Binding-site contacts:
Ligand atom C5 contacts residue TYR128 of chain 20.A at 3.8 Å (hydrophobic).
Ligand atom N3A contacts residue ALA24 of chain 20.C at 3.8 Å.
Ligand atom N3A contacts residue TYR152 of chain 20.A at 4.0 Å.
Ligand atom N3A contacts residue PRO174 of chain 20.A at 3.3 Å (h-bond).
Ligand atom C4A contacts residue SER175 of chain 20.A at 3.8 Å.
Ligand atom C1B contacts residue VAL188 of chain 20.A at 4.0 Å (hydrophobic).
Ligand atom C3B contacts residue PHE186 of chain 20.A at 3.9 Å (hydrophobic).
Ligand atom CL1 contacts residue VAL188 of chain 20.A at 3.7 Å.
Ligand atom C5A contacts residue ALA150 of chain 20.A at 3.5 Å (hydrophobic).
Ligand atom C3 contacts residue LEU106 of chain 20.A at 3.8 Å (hydrophobic).
Ligand atom CL2 contacts residue ILE104 of chain 20.A at 3.5 Å.
Ligand atom C4 contacts residue LEU106 of chain 20.A at 3.9 Å (hydrophobic).
Ligand atom CL2 contacts residue TYR128 of chain 20.A at 3.2 Å.
Ligand atom C6B contacts residue TYR152 of chain 20.A at 3.9 Å (hydrophobic).
Ligand atom C2B contacts residue TYR128 of chain 20.A at 3.9 Å (hydrophobic).
Ligand atom C4A contacts residue ALA150 of chain 20.A at 4.0 Å (hydrophobic).
Ligand atom C1C contacts residue TYR128 of chain 20.A at 3.3 Å (hydrophobic).
Ligand atom O1A contacts residue MET224 of chain 20.A at 3.5 Å (h-bond).
Ligand atom C5A contacts residue VAL176 of chain 20.A at 3.5 Å (hydrophobic).
Ligand atom O1B contacts residue VAL188 of chain 20.A at 3.7 Å.
Ligand atom C3C contacts residue ILE104 of chain 20.A at 3.7 Å (hydrophobic).
Ligand atom C5B contacts residue TYR152 of chain 20.A at 3.7 Å (hydrophobic).
Ligand atom C4B contacts residue PHE186 of chain 20.A at 3.9 Å (hydrophobic).
Ligand atom O1A contacts residue PHE186 of chain 20.A at 3.4 Å.
Ligand atom C2C contacts residue VAL191 of chain 20.A at 4.0 Å (hydrophobic).
Ligand atom C2A contacts residue TYR152 of chain 20.A at 3.8 Å (hydrophobic).
Ligand atom CL1 contacts residue LEU25 of chain 20.C at 3.7 Å.
Ligand atom C2A contacts residue PHE186 of chain 20.A at 3.8 Å (hydrophobic).
Ligand atom CL1 contacts residue TYR152 of chain 20.A at 3.9 Å.
Ligand atom C31 contacts residue LEU106 of chain 20.A at 4.0 Å (hydrophobic).
Ligand atom C2B contacts residue MET224 of chain 20.A at 4.0 Å (hydrophobic).
Ligand atom C4B contacts residue TYR152 of chain 20.A at 3.6 Å (hydrophobic).
Ligand atom N2 contacts residue MET221 of chain 20.A at 3.5 Å (h-bond).
Ligand atom C3C contacts residue TYR152 of chain 20.A at 3.8 Å (hydrophobic).
Ligand atom C4A contacts residue PRO174 of chain 20.A at 3.0 Å (hydrophobic).
Ligand atom C5A contacts residue PHE186 of chain 20.A at 4.0 Å (hydrophobic).
Ligand atom CL2 contacts residue MET224 of chain 20.A at 3.4 Å.
Ligand atom O1 contacts residue ILE104 of chain 20.A at 3.4 Å.
Ligand atom O1 contacts residue MET221 of chain 20.A at 3.5 Å (h-bond).
Ligand atom C3B contacts residue MET224 of chain 20.A at 3.6 Å (hydrophobic).

This small molecule binds to this protein.
Small molecule (SMILES): Cc1cc(CCCOc2c(Cl)cc(C3=NCCO3)cc2Cl)on1

Sequence of chain 20.C:
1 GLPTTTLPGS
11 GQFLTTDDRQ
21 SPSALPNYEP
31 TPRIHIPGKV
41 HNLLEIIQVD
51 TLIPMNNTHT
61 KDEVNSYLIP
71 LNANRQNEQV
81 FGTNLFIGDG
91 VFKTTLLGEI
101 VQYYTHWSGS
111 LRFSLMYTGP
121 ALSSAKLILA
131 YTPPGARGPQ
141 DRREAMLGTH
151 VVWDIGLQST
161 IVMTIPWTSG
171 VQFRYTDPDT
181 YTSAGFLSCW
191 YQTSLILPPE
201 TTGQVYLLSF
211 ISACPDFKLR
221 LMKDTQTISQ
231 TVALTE

Sequence of chain 16.C:
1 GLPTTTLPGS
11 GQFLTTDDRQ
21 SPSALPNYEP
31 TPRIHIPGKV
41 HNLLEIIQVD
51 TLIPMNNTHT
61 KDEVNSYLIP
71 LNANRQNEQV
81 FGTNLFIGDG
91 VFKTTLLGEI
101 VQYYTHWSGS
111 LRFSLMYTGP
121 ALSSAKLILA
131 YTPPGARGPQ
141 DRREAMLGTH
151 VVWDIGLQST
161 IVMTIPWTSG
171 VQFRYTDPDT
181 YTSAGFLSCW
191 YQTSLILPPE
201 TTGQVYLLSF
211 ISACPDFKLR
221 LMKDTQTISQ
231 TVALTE

Sequence of chain 20.A:
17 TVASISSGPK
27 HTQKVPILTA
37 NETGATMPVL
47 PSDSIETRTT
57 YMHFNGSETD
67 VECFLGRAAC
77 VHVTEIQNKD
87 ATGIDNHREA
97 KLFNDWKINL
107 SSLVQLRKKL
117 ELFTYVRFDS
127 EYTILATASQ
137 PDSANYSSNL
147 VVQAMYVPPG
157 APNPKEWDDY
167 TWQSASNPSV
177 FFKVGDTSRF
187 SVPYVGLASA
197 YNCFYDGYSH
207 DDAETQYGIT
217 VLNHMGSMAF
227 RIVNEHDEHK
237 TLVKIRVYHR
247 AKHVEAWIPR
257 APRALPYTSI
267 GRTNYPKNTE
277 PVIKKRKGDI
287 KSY